The small molecule below binds the protein below.
Small molecule (SMILES): CC(=O)N[C@@H]1[C@@H](O)[C@H](O)[C@@H](CO)O[C@H]1O

Binding-site contacts:
Ligand atom O7 contacts residue ASN61 of chain 1.A at 3.1 Å (h-bond).
Ligand atom O5 contacts residue ASN61 of chain 1.A at 2.4 Å (h-bond).
Ligand atom C5 contacts residue ASN61 of chain 1.A at 3.7 Å.
Ligand atom C2 contacts residue ASN61 of chain 1.A at 2.4 Å.
Ligand atom C1 contacts residue ASN61 of chain 1.A at 1.4 Å.
Ligand atom C3 contacts residue ASN61 of chain 1.A at 3.8 Å.
Ligand atom C8 contacts residue ASN61 of chain 1.A at 4.4 Å.
Ligand atom C4 contacts residue ASN61 of chain 1.A at 4.2 Å.
Ligand atom N2 contacts residue ASN61 of chain 1.A at 2.9 Å (h-bond).
Ligand atom C7 contacts residue ASN61 of chain 1.A at 3.2 Å.
Ligand atom O6 contacts residue ASN61 of chain 1.A at 4.5 Å.

Sequence of chain 1.A:
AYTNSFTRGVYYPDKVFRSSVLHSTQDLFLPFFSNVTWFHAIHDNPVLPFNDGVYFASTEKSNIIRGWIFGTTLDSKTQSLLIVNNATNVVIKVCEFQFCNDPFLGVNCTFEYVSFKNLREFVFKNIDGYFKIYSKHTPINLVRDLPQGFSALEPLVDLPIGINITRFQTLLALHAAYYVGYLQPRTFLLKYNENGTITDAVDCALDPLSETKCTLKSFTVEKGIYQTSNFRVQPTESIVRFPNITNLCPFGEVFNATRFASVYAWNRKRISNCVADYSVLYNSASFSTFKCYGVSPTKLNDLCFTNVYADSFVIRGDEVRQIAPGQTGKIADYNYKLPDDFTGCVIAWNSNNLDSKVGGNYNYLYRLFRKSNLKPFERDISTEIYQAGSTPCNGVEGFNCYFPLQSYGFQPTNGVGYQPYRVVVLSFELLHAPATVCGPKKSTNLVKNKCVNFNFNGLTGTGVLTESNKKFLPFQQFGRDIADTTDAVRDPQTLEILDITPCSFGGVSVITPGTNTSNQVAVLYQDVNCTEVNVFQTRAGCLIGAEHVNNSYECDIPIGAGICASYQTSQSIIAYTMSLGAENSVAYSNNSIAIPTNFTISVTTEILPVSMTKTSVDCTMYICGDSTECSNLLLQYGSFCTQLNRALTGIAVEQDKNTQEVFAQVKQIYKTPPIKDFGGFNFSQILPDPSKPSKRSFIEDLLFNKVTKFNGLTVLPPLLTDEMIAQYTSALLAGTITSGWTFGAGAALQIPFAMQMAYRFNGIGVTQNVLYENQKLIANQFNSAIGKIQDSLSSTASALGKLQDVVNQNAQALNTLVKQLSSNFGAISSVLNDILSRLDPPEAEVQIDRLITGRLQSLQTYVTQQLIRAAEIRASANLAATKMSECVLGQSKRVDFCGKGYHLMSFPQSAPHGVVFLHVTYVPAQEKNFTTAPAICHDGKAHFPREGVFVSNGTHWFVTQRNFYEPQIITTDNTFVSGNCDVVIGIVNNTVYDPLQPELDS